Binding-site contacts:
Ligand atom C13 contacts residue PHE283 of chain 1.A at 3.7 Å (hydrophobic).
Ligand atom C11 contacts residue MET267 of chain 1.A at 3.4 Å (hydrophobic).
Ligand atom C1 contacts residue PHE283 of chain 1.A at 3.6 Å (hydrophobic).
Ligand atom C15 contacts residue LEU229 of chain 1.A at 3.9 Å (hydrophobic).
Ligand atom N5 contacts residue PHE283 of chain 1.A at 3.8 Å.
Ligand atom N2 contacts residue PHE250 of chain 1.A at 4.0 Å.
Ligand atom C11 contacts residue PHE283 of chain 1.A at 3.7 Å (hydrophobic).
Ligand atom C26 contacts residue SER231 of chain 1.A at 4.0 Å.
Ligand atom C17 contacts residue MET267 of chain 1.A at 4.0 Å (hydrophobic).
Ligand atom C18 contacts residue GLY279 of chain 1.A at 4.0 Å.
Ligand atom C16 contacts residue PHE283 of chain 1.A at 3.8 Å (hydrophobic).
Ligand atom C3 contacts residue PHE250 of chain 1.A at 3.9 Å (hydrophobic).
Ligand atom C19 contacts residue PHE283 of chain 1.A at 4.0 Å (hydrophobic).
Ligand atom C15 contacts residue PHE283 of chain 1.A at 3.9 Å (hydrophobic).
Ligand atom C17 contacts residue PHE283 of chain 1.A at 3.9 Å (hydrophobic).
Ligand atom C22 contacts residue TYR78 of chain 1.A at 3.7 Å (hydrophobic).
Ligand atom C10 contacts residue MET267 of chain 1.A at 3.2 Å (hydrophobic).
Ligand atom N4 contacts residue GLN280 of chain 1.A at 3.0 Å (h-bond).
Ligand atom C6 contacts residue PHE283 of chain 1.A at 3.6 Å (hydrophobic).
Ligand atom C12 contacts residue PHE283 of chain 1.A at 3.8 Å (hydrophobic).
Ligand atom C23 contacts residue GLN280 of chain 1.A at 3.8 Å.
Ligand atom C16 contacts residue GLN280 of chain 1.A at 3.9 Å.
Ligand atom N4 contacts residue TYR247 of chain 1.A at 3.8 Å.
Ligand atom N9 contacts residue PHE283 of chain 1.A at 3.8 Å.
Ligand atom C3 contacts residue PHE283 of chain 1.A at 3.5 Å (hydrophobic).
Ligand atom C17 contacts residue GLY279 of chain 1.A at 3.7 Å.
Ligand atom N7 contacts residue PHE250 of chain 1.A at 4.0 Å.
Ligand atom N7 contacts residue PHE283 of chain 1.A at 3.6 Å.
Ligand atom N5 contacts residue GLN280 of chain 1.A at 3.0 Å (h-bond).
Ligand atom N2 contacts residue PHE283 of chain 1.A at 3.5 Å.
Ligand atom N4 contacts residue PHE283 of chain 1.A at 3.8 Å.
Ligand atom C10 contacts residue PHE283 of chain 1.A at 4.0 Å (hydrophobic).
Ligand atom C18 contacts residue PHE283 of chain 1.A at 3.6 Å (hydrophobic).
Ligand atom C13 contacts residue MET267 of chain 1.A at 3.8 Å (hydrophobic).
Ligand atom C25 contacts residue PHE193 of chain 1.A at 4.0 Å (hydrophobic).
Ligand atom C21 contacts residue VAL287 of chain 1.A at 4.0 Å (hydrophobic).
Ligand atom C18 contacts residue GLY282 of chain 1.A at 4.0 Å.
Ligand atom C23 contacts residue ILE246 of chain 1.A at 3.9 Å (hydrophobic).
Ligand atom C12 contacts residue LEU189 of chain 1.A at 4.0 Å (hydrophobic).
Ligand atom N8 contacts residue PHE283 of chain 1.A at 4.0 Å.

The small molecule below binds the protein below.
Small molecule (SMILES): c1ccc2c(Cn3nnc4c(N5CCCCC5)ncnc43)cccc2c1

Sequence of chain 1.A:
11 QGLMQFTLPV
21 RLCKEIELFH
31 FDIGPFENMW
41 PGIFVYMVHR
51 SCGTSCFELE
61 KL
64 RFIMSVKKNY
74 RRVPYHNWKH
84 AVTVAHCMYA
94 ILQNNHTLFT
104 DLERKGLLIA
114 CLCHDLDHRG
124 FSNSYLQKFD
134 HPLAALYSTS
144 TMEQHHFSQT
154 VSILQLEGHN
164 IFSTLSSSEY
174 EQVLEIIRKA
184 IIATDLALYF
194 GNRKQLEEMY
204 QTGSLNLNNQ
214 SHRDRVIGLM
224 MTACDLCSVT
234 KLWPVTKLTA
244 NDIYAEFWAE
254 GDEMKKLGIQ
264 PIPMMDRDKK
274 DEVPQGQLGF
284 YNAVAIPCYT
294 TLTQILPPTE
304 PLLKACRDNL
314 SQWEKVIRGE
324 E